Sequence of chain 1.A:
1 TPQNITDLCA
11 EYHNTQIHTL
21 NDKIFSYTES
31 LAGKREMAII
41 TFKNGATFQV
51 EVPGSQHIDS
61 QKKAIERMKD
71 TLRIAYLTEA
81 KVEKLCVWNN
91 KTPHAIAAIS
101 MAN

Binding-site contacts:
Ligand atom C5 contacts residue TRP88 of chain 1.E at 3.5 Å (hydrophobic).
Ligand atom C4 contacts residue GLU51 of chain 1.E at 3.4 Å.
Ligand atom C26 contacts residue TYR12 of chain 1.E at 3.6 Å (hydrophobic).
Ligand atom C2 contacts residue LYS91 of chain 1.E at 3.8 Å.
Ligand atom C19 contacts residue GLY33 of chain 1.A at 3.7 Å.
Ligand atom C28 contacts residue ARG35 of chain 1.A at 3.7 Å.
Ligand atom C3 contacts residue TRP88 of chain 1.E at 3.6 Å (hydrophobic).
Ligand atom O5 contacts residue GLN56 of chain 1.E at 3.5 Å.
Ligand atom O3 contacts residue TRP88 of chain 1.E at 3.7 Å.
Ligand atom C4 contacts residue LYS91 of chain 1.E at 3.9 Å.
Ligand atom O4 contacts residue GLN56 of chain 1.E at 3.4 Å (h-bond).
Ligand atom C21 contacts residue TYR12 of chain 1.E at 3.1 Å (hydrophobic).
Ligand atom C27 contacts residue TYR12 of chain 1.E at 3.1 Å (hydrophobic).
Ligand atom C6 contacts residue HIS57 of chain 1.E at 3.6 Å.
Ligand atom C3 contacts residue ASN90 of chain 1.E at 3.6 Å.
Ligand atom O4 contacts residue GLU51 of chain 1.E at 2.5 Å (salt-bridge).
Ligand atom O2 contacts residue ASN90 of chain 1.E at 2.8 Å (h-bond).
Ligand atom C27 contacts residue GLY33 of chain 1.A at 3.8 Å.
Ligand atom C26 contacts residue GLU11 of chain 1.E at 3.5 Å.
Ligand atom O3 contacts residue LYS91 of chain 1.E at 2.7 Å (salt-bridge).
Ligand atom O4 contacts residue LYS91 of chain 1.E at 3.0 Å (salt-bridge).
Ligand atom N25 contacts residue LYS34 of chain 1.A at 3.8 Å.
Ligand atom C26 contacts residue ARG35 of chain 1.A at 4.1 Å.
Ligand atom O6 contacts residue TRP88 of chain 1.E at 3.5 Å.
Ligand atom C3 contacts residue LYS91 of chain 1.E at 3.6 Å.
Ligand atom O6 contacts residue HIS57 of chain 1.E at 3.8 Å.
Ligand atom O1 contacts residue GLN56 of chain 1.E at 3.9 Å.
Ligand atom C2 contacts residue ASN90 of chain 1.E at 3.9 Å.
Ligand atom O17 contacts residue TYR12 of chain 1.E at 3.8 Å.
Ligand atom C35 contacts residue ARG35 of chain 1.A at 3.7 Å.
Ligand atom C21 contacts residue GLY33 of chain 1.A at 3.3 Å.
Ligand atom C4 contacts residue TRP88 of chain 1.E at 3.5 Å (hydrophobic).
Ligand atom N22 contacts residue TYR12 of chain 1.E at 3.8 Å.
Ligand atom O6 contacts residue GLN61 of chain 1.E at 3.0 Å (h-bond).
Ligand atom N22 contacts residue GLY33 of chain 1.A at 4.0 Å.
Ligand atom C6 contacts residue GLN61 of chain 1.E at 4.0 Å.
Ligand atom O3 contacts residue ASN90 of chain 1.E at 2.7 Å (h-bond).
Ligand atom C6 contacts residue TRP88 of chain 1.E at 3.5 Å (hydrophobic).
Ligand atom C20 contacts residue GLY33 of chain 1.A at 4.0 Å.
Ligand atom C35 contacts residue LYS34 of chain 1.A at 3.7 Å.

This protein binds this small molecule.
Small molecule (SMILES): NCCCN1CCN(CCCNC(=O)c2cc(O[C@@H]3O[C@H](CO)[C@H](O)[C@H](O)[C@H]3O)cc([N+](=O)[O-])c2)CC1

Sequence of chain 1.E:
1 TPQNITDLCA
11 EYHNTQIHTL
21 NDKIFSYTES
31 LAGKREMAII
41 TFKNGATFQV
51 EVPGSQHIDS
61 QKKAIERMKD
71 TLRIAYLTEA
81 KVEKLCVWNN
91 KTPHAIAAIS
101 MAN